Sequence of chain 1.A:
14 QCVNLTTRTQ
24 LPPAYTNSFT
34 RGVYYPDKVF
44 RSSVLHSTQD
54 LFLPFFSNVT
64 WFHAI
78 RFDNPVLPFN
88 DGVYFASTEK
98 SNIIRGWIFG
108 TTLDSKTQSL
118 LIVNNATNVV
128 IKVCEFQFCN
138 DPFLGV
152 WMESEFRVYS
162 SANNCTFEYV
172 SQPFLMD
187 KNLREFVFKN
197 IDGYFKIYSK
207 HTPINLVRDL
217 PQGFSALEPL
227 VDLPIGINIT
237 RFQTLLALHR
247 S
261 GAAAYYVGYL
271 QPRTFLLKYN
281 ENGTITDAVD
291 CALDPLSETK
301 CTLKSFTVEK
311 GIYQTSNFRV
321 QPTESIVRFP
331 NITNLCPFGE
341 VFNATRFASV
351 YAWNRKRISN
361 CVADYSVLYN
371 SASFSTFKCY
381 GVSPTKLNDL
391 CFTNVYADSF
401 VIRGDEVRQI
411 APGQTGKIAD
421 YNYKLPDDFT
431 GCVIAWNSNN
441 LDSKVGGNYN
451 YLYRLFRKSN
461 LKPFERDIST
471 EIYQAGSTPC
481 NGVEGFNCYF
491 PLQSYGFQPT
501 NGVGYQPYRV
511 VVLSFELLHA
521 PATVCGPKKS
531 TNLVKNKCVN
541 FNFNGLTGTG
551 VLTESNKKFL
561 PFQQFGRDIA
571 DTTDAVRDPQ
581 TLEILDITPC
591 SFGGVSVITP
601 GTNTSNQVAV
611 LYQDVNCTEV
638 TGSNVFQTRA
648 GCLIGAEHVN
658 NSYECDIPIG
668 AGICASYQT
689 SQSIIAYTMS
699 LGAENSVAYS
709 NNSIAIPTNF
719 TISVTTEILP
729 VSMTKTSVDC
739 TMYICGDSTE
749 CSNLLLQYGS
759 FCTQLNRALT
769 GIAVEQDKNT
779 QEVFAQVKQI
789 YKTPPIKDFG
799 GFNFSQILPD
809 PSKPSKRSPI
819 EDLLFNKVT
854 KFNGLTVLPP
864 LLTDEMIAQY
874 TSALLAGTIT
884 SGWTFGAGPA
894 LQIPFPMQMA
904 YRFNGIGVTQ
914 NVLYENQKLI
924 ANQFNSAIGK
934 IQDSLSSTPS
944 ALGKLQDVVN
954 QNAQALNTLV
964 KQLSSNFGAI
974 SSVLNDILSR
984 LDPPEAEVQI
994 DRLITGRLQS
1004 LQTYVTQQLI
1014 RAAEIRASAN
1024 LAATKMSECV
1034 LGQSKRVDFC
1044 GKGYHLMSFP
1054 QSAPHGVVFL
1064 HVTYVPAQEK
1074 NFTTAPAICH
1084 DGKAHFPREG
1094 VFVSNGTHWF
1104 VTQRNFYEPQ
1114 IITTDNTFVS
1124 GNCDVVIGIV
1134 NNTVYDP

A small-molecule ligand and the protein it binds are described below.
Small molecule (SMILES): CC(=O)N[C@H]1[C@H](O[C@H]2[C@H](O)[C@@H](NC(C)=O)CO[C@@H]2CO)O[C@H](CO)[C@@H](O)[C@@H]1O

Binding-site contacts:
Ligand atom C3 contacts residue ASN801 of chain 1.A at 3.8 Å.
Ligand atom O5 contacts residue ASN801 of chain 1.A at 2.4 Å (h-bond).
Ligand atom N2 contacts residue ASN801 of chain 1.A at 2.9 Å (h-bond).
Ligand atom C6 contacts residue SER803 of chain 1.A at 4.1 Å.
Ligand atom C8 contacts residue ASN801 of chain 1.A at 3.6 Å.
Ligand atom C7 contacts residue ASN801 of chain 1.A at 3.5 Å.
Ligand atom C1 contacts residue ASN801 of chain 1.A at 1.4 Å.
Ligand atom O7 contacts residue ASN928 of chain 1.A at 4.1 Å.
Ligand atom O5 contacts residue SER803 of chain 1.A at 3.0 Å (h-bond).
Ligand atom C4 contacts residue ASN801 of chain 1.A at 4.1 Å.
Ligand atom O6 contacts residue GLN804 of chain 1.A at 3.0 Å (h-bond).
Ligand atom C1 contacts residue SER803 of chain 1.A at 3.7 Å.
Ligand atom O7 contacts residue ASN801 of chain 1.A at 4.1 Å.
Ligand atom C2 contacts residue ASN801 of chain 1.A at 2.4 Å.
Ligand atom C6 contacts residue GLN804 of chain 1.A at 3.9 Å.
Ligand atom C5 contacts residue SER803 of chain 1.A at 4.1 Å.
Ligand atom C5 contacts residue ASN801 of chain 1.A at 3.6 Å.